Binding-site contacts:
Ligand atom C7 contacts residue GLU77 of chain 1.A at 3.6 Å.
Ligand atom C19 contacts residue TYR108 of chain 1.A at 3.6 Å (hydrophobic).
Ligand atom CL contacts residue LYS39 of chain 1.A at 3.8 Å.
Ligand atom C7 contacts residue LYS60 of chain 1.A at 3.5 Å.
Ligand atom C9 contacts residue LYS60 of chain 1.A at 3.9 Å.
Ligand atom C10 contacts residue ALA58 of chain 1.A at 3.5 Å (hydrophobic).
Ligand atom C8 contacts residue MET106 of chain 1.A at 3.9 Å (hydrophobic).
Ligand atom C10 contacts residue ILE104 of chain 1.A at 3.9 Å (hydrophobic).
Ligand atom C1 contacts residue LEU109 of chain 1.A at 3.9 Å (hydrophobic).
Ligand atom C10 contacts residue LYS60 of chain 1.A at 3.8 Å.
Ligand atom C2 contacts residue ALA58 of chain 1.A at 3.7 Å (hydrophobic).
Ligand atom O contacts residue MET106 of chain 1.A at 3.4 Å.
Ligand atom C9 contacts residue MET106 of chain 1.A at 3.6 Å (hydrophobic).
Ligand atom C12 contacts residue LEU109 of chain 1.A at 3.4 Å (hydrophobic).
Ligand atom N1 contacts residue GLU107 of chain 1.A at 3.6 Å (salt-bridge).
Ligand atom C21 contacts residue TYR298 of chain 1.A at 3.7 Å (hydrophobic).
Ligand atom CL contacts residue ASP169 of chain 1.A at 3.7 Å.
Ligand atom C19 contacts residue GLY110 of chain 1.A at 3.5 Å.
Ligand atom C1 contacts residue ALA58 of chain 1.A at 3.8 Å (hydrophobic).
Ligand atom C2 contacts residue LEU158 of chain 1.A at 3.7 Å (hydrophobic).
Ligand atom S contacts residue LEU158 of chain 1.A at 3.9 Å.
Ligand atom C6 contacts residue LYS60 of chain 1.A at 3.4 Å.
Ligand atom N5 contacts residue TYR108 of chain 1.A at 3.9 Å.
Ligand atom C6 contacts residue GLU77 of chain 1.A at 3.8 Å.
Ligand atom N contacts residue TYR108 of chain 1.A at 3.6 Å.
Ligand atom C11 contacts residue LEU109 of chain 1.A at 3.6 Å (hydrophobic).
Ligand atom C10 contacts residue MET106 of chain 1.A at 3.5 Å (hydrophobic).
Ligand atom C11 contacts residue TYR108 of chain 1.A at 3.7 Å (hydrophobic).
Ligand atom N1 contacts residue TYR108 of chain 1.A at 3.7 Å.
Ligand atom C8 contacts residue LYS60 of chain 1.A at 3.5 Å.
Ligand atom C1 contacts residue LEU158 of chain 1.A at 3.8 Å (hydrophobic).
Ligand atom N contacts residue LEU109 of chain 1.A at 2.8 Å (h-bond).
Ligand atom N1 contacts residue LEU109 of chain 1.A at 3.0 Å (h-bond).
Ligand atom C18 contacts residue GLY110 of chain 1.A at 3.6 Å.
Ligand atom C contacts residue LEU158 of chain 1.A at 3.9 Å (hydrophobic).
Ligand atom C12 contacts residue TYR108 of chain 1.A at 3.6 Å (hydrophobic).
Ligand atom C1 contacts residue GLU107 of chain 1.A at 3.1 Å.
Ligand atom N1 contacts residue LEU158 of chain 1.A at 3.8 Å.
Ligand atom C contacts residue LEU109 of chain 1.A at 3.7 Å (hydrophobic).
Ligand atom C15 contacts residue ILE37 of chain 1.A at 3.4 Å (hydrophobic).

Sequence of chain 1.A:
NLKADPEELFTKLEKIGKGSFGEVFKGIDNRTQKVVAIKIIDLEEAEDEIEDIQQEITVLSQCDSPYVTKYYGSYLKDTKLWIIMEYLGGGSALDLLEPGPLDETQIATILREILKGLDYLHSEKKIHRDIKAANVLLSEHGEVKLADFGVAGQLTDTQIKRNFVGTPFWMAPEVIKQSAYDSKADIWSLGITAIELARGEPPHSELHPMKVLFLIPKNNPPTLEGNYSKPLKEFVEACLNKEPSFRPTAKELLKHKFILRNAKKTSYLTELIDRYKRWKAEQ

A protein and the small-molecule ligand that binds it are described below.
Small molecule (SMILES): Cc1nc(Nc2ncc(C(=O)Nc3c(C)cccc3Cl)s2)cc(N2CCN(CCO)CC2)n1